Binding-site contacts:
Ligand atom C3 contacts residue ASN23 of chain 1.C at 3.8 Å.
Ligand atom C4 contacts residue ASN23 of chain 1.C at 4.2 Å.
Ligand atom C1 contacts residue ASN23 of chain 1.C at 1.4 Å.
Ligand atom O5 contacts residue ASN23 of chain 1.C at 2.4 Å (h-bond).
Ligand atom O5 contacts residue GLN15 of chain 1.C at 3.8 Å.
Ligand atom N2 contacts residue ASN23 of chain 1.C at 2.9 Å (h-bond).
Ligand atom C5 contacts residue ASN23 of chain 1.C at 3.6 Å.
Ligand atom C7 contacts residue ASN23 of chain 1.C at 4.0 Å.
Ligand atom C1 contacts residue GLN15 of chain 1.C at 4.2 Å.
Ligand atom C8 contacts residue ASN23 of chain 1.C at 4.5 Å.
Ligand atom C8 contacts residue LYS22 of chain 1.C at 4.5 Å.
Ligand atom C2 contacts residue ASN23 of chain 1.C at 2.5 Å.

Sequence of chain 1.C:
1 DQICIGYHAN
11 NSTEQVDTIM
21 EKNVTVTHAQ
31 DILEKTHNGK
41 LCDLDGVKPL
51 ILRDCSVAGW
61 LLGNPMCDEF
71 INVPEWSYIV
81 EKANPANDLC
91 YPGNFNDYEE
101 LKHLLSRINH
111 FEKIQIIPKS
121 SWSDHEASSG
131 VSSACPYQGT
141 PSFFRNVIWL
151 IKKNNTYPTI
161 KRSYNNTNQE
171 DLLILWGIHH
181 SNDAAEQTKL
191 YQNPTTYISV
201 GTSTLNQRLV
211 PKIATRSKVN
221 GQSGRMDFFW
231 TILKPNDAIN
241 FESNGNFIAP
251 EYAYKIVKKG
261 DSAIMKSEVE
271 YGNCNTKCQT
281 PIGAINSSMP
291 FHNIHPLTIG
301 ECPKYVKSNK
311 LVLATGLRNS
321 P

A protein and the small-molecule ligand that binds it are described below.
Small molecule (SMILES): CC(=O)N[C@H]1[C@H](O[C@H]2[C@H](O)[C@@H](NC(C)=O)CO[C@@H]2CO)O[C@H](CO)[C@@H](O)[C@@H]1O